A protein and the small-molecule ligand that binds it are described below.
Small molecule (SMILES): O=C(O)c1c(CCCOc2cccc3ccccc23)c2cccc3c2n1CCCS3=O

Sequence of chain 1.D:
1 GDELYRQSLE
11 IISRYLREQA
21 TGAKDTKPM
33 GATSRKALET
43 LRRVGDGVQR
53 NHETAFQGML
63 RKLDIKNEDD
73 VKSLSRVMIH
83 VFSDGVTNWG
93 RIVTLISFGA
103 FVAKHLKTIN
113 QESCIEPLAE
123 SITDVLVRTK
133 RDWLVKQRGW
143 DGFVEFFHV

Binding-site contacts:
Ligand atom CBC contacts residue THR96 of chain 1.D at 3.9 Å.
Ligand atom OAC contacts residue ARG93 of chain 1.D at 2.9 Å (salt-bridge).
Ligand atom NBD contacts residue VAL83 of chain 1.D at 3.8 Å.
Ligand atom CAL contacts residue LEU97 of chain 1.D at 3.6 Å (hydrophobic).
Ligand atom CAD contacts residue PHE100 of chain 1.D at 3.8 Å (hydrophobic).
Ligand atom CAG contacts residue PHE100 of chain 1.D at 3.5 Å (hydrophobic).
Ligand atom CAZ contacts residue MET80 of chain 1.D at 3.6 Å (hydrophobic).
Ligand atom CAE contacts residue LEU97 of chain 1.D at 3.4 Å (hydrophobic).
Ligand atom CBA contacts residue MET80 of chain 1.D at 3.7 Å (hydrophobic).
Ligand atom CAG contacts residue PHE58 of chain 1.D at 3.9 Å (hydrophobic).
Ligand atom CAZ contacts residue PHE100 of chain 1.D at 3.6 Å (hydrophobic).
Ligand atom CAM contacts residue PHE100 of chain 1.D at 3.9 Å (hydrophobic).
Ligand atom CAH contacts residue MET80 of chain 1.D at 3.7 Å (hydrophobic).
Ligand atom CAU contacts residue VAL83 of chain 1.D at 3.9 Å (hydrophobic).
Ligand atom CAW contacts residue VAL83 of chain 1.D at 3.9 Å (hydrophobic).
Ligand atom CAJ contacts residue MET80 of chain 1.D at 3.7 Å (hydrophobic).
Ligand atom OAA contacts residue ARG93 of chain 1.D at 2.8 Å (salt-bridge).
Ligand atom CAP contacts residue VAL83 of chain 1.D at 3.6 Å (hydrophobic).
Ligand atom CAY contacts residue THR96 of chain 1.D at 3.7 Å.
Ligand atom CAQ contacts residue LEU97 of chain 1.D at 3.8 Å (hydrophobic).
Ligand atom OAA contacts residue VAL83 of chain 1.D at 3.7 Å.
Ligand atom CAN contacts residue VAL83 of chain 1.D at 3.8 Å (hydrophobic).
Ligand atom CAU contacts residue ARG93 of chain 1.D at 3.5 Å.
Ligand atom CAL contacts residue PHE100 of chain 1.D at 3.5 Å (hydrophobic).
Ligand atom CAI contacts residue PHE58 of chain 1.D at 3.8 Å (hydrophobic).
Ligand atom CAY contacts residue VAL83 of chain 1.D at 3.6 Å (hydrophobic).
Ligand atom CAD contacts residue GLY101 of chain 1.D at 3.9 Å.
Ligand atom CAD contacts residue MET80 of chain 1.D at 3.7 Å (hydrophobic).
Ligand atom OAT contacts residue LEU97 of chain 1.D at 3.9 Å.
Ligand atom CBB contacts residue THR96 of chain 1.D at 3.7 Å.
Ligand atom CAE contacts residue PHE100 of chain 1.D at 3.7 Å (hydrophobic).
Ligand atom CAK contacts residue LEU65 of chain 1.D at 3.7 Å (hydrophobic).
Ligand atom NBD contacts residue THR96 of chain 1.D at 3.9 Å.
Ligand atom CAE contacts residue GLY101 of chain 1.D at 3.6 Å.
Ligand atom CAK contacts residue MET80 of chain 1.D at 3.8 Å (hydrophobic).
Ligand atom CBA contacts residue PHE100 of chain 1.D at 3.5 Å (hydrophobic).
Ligand atom CAJ contacts residue PHE100 of chain 1.D at 3.8 Å (hydrophobic).
Ligand atom CAF contacts residue VAL79 of chain 1.D at 3.8 Å (hydrophobic).
Ligand atom CAW contacts residue THR96 of chain 1.D at 3.5 Å.
Ligand atom OAA contacts residue PHE84 of chain 1.D at 3.9 Å.